Sequence of chain 1.A:
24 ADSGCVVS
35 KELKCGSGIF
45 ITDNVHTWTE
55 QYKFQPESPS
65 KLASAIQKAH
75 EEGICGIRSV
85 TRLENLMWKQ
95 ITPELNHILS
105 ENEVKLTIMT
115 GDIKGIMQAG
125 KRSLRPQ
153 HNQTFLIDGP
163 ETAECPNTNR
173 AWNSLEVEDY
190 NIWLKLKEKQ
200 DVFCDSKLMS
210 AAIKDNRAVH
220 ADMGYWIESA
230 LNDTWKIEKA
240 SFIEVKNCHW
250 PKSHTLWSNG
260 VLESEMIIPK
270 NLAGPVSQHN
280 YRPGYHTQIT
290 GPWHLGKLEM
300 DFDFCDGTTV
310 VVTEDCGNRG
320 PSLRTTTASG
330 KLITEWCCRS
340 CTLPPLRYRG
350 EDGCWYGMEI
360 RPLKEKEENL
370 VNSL

Binding-site contacts:
Ligand atom C3 contacts residue ASN231 of chain 1.A at 3.8 Å.
Ligand atom C4 contacts residue ASN231 of chain 1.A at 4.2 Å.
Ligand atom C6 contacts residue ASP232 of chain 1.A at 3.6 Å.
Ligand atom O5 contacts residue ASP232 of chain 1.A at 3.2 Å (salt-bridge).
Ligand atom C1 contacts residue ASN231 of chain 1.A at 1.4 Å.
Ligand atom C5 contacts residue ASP232 of chain 1.A at 3.4 Å.
Ligand atom C5 contacts residue ASN231 of chain 1.A at 3.6 Å.
Ligand atom C2 contacts residue ASN231 of chain 1.A at 2.4 Å.
Ligand atom C8 contacts residue ASN231 of chain 1.A at 4.0 Å.
Ligand atom O7 contacts residue ASN231 of chain 1.A at 3.9 Å.
Ligand atom C1 contacts residue ASP232 of chain 1.A at 3.7 Å.
Ligand atom C7 contacts residue ASN231 of chain 1.A at 3.6 Å.
Ligand atom N2 contacts residue ASN231 of chain 1.A at 2.8 Å (h-bond).
Ligand atom O5 contacts residue ASN231 of chain 1.A at 2.3 Å (h-bond).
Ligand atom O6 contacts residue ASP232 of chain 1.A at 2.9 Å (salt-bridge).

A protein and the small-molecule ligand that binds it are described below.
Small molecule (SMILES): CC(=O)N[C@@H]1[C@@H](O)[C@H](O)[C@@H](CO)O[C@H]1O